Binding-site contacts:
Ligand atom O5 contacts residue BU31 of chain 1.NB at 4.2 Å.
Ligand atom C3 contacts residue ARG184 of chain 1.H at 3.1 Å.
Ligand atom O6 contacts residue CYS152 of chain 1.H at 3.6 Å.
Ligand atom C4 contacts residue ILE148 of chain 1.H at 4.1 Å (hydrophobic).
Ligand atom C4 contacts residue ALA156 of chain 1.H at 4.1 Å (hydrophobic).
Ligand atom O6 contacts residue ARG184 of chain 1.H at 2.9 Å (salt-bridge).
Ligand atom C2 contacts residue THR119 of chain 1.H at 4.2 Å.
Ligand atom C4 contacts residue THR181 of chain 1.H at 4.0 Å.
Ligand atom O5 contacts residue THR119 of chain 1.H at 3.6 Å.
Ligand atom C3 contacts residue ASN149 of chain 1.H at 3.8 Å.
Ligand atom O5 contacts residue ARG184 of chain 1.H at 3.1 Å (salt-bridge).
Ligand atom O5 contacts residue THR181 of chain 1.H at 2.6 Å (h-bond).
Ligand atom C3 contacts residue THR181 of chain 1.H at 4.0 Å.
Ligand atom C4 contacts residue ASN149 of chain 1.H at 3.7 Å.
Ligand atom C3 contacts residue THR180 of chain 1.H at 4.2 Å.
Ligand atom C1 contacts residue LEU177 of chain 1.H at 4.4 Å (hydrophobic).
Ligand atom O6 contacts residue SER150 of chain 1.H at 4.0 Å.
Ligand atom C1 contacts residue THR119 of chain 1.H at 4.2 Å.
Ligand atom C1 contacts residue PHE122 of chain 1.H at 3.8 Å (hydrophobic).
Ligand atom C1 contacts residue LEU123 of chain 1.H at 4.1 Å (hydrophobic).
Ligand atom C4 contacts residue THR180 of chain 1.H at 3.8 Å.
Ligand atom C4 contacts residue LEU177 of chain 1.H at 3.8 Å (hydrophobic).
Ligand atom O6 contacts residue ALA156 of chain 1.H at 3.7 Å.
Ligand atom C1 contacts residue THR181 of chain 1.H at 3.2 Å.
Ligand atom C2 contacts residue ARG184 of chain 1.H at 3.1 Å.
Ligand atom O6 contacts residue ASN149 of chain 1.H at 3.1 Å (h-bond).
Ligand atom C2 contacts residue THR181 of chain 1.H at 3.4 Å.

Sequence of chain 1.H:
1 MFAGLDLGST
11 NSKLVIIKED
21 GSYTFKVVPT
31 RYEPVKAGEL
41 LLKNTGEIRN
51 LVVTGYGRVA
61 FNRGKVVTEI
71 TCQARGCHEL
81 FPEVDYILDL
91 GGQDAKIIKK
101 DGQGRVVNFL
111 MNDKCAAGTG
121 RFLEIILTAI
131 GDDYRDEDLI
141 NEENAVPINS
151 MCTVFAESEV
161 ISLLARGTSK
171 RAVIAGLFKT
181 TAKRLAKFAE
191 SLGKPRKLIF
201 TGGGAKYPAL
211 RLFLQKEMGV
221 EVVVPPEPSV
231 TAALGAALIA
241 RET

The small molecule below binds the protein below.
Small molecule (SMILES): C[C@@H](O)[C@@H](C)O